Binding-site contacts:
Ligand atom C10 contacts residue TRP120 of chain 1.A at 3.8 Å (hydrophobic).
Ligand atom C4 contacts residue ASN40 of chain 1.A at 4.0 Å.
Ligand atom C1 contacts residue PHE86 of chain 1.A at 3.7 Å (hydrophobic).
Ligand atom C25 contacts residue MET90 of chain 1.A at 3.5 Å (hydrophobic).
Ligand atom C1 contacts residue ASN40 of chain 1.A at 3.9 Å.
Ligand atom O1 contacts residue ASP103 of chain 1.A at 2.5 Å (salt-bridge).
Ligand atom C5 contacts residue VAL20 of chain 1.A at 4.5 Å (hydrophobic).
Ligand atom C3 contacts residue ASN40 of chain 1.A at 3.2 Å.
Ligand atom O1 contacts residue MET116 of chain 1.A at 3.8 Å.
Ligand atom O1 contacts residue TYR16 of chain 1.A at 2.8 Å (h-bond).
Ligand atom C17 contacts residue MET90 of chain 1.A at 4.5 Å (hydrophobic).
Ligand atom O26 contacts residue GLY60 of chain 1.A at 3.9 Å.
Ligand atom O1 contacts residue PHE86 of chain 1.A at 3.6 Å.
Ligand atom C19 contacts residue LEU61 of chain 1.A at 4.2 Å (hydrophobic).
Ligand atom C11 contacts residue TRP120 of chain 1.A at 4.0 Å (hydrophobic).
Ligand atom C6 contacts residue TYR16 of chain 1.A at 3.3 Å (hydrophobic).
Ligand atom C10 contacts residue VAL101 of chain 1.A at 4.4 Å (hydrophobic).
Ligand atom C1 contacts residue TYR16 of chain 1.A at 3.5 Å (hydrophobic).
Ligand atom C24 contacts residue TRP120 of chain 1.A at 4.5 Å (hydrophobic).
Ligand atom C24 contacts residue MET90 of chain 1.A at 4.4 Å (hydrophobic).
Ligand atom C2 contacts residue PHE86 of chain 1.A at 3.7 Å (hydrophobic).
Ligand atom C11 contacts residue LEU99 of chain 1.A at 3.9 Å (hydrophobic).
Ligand atom C6 contacts residue PHE57 of chain 1.A at 4.1 Å (hydrophobic).
Ligand atom C1 contacts residue MET116 of chain 1.A at 4.5 Å (hydrophobic).
Ligand atom O26 contacts residue MET90 of chain 1.A at 3.2 Å.
Ligand atom C5 contacts residue PHE57 of chain 1.A at 4.3 Å (hydrophobic).
Ligand atom C26 contacts residue MET90 of chain 1.A at 3.4 Å (hydrophobic).
Ligand atom C10 contacts residue ASN40 of chain 1.A at 3.3 Å.
Ligand atom C2 contacts residue ASN40 of chain 1.A at 3.1 Å.
Ligand atom C2 contacts residue VAL101 of chain 1.A at 4.4 Å (hydrophobic).
Ligand atom C6 contacts residue VAL20 of chain 1.A at 4.3 Å (hydrophobic).
Ligand atom C1 contacts residue ASP103 of chain 1.A at 3.8 Å.
Ligand atom C2 contacts residue ALA118 of chain 1.A at 4.2 Å (hydrophobic).
Ligand atom C27 contacts residue PHE56 of chain 1.A at 3.8 Å (hydrophobic).
Ligand atom C18 contacts residue GLY60 of chain 1.A at 4.2 Å.
Ligand atom C24 contacts residue LEU99 of chain 1.A at 4.0 Å (hydrophobic).
Ligand atom C11 contacts residue ASN40 of chain 1.A at 4.0 Å.
Ligand atom C2 contacts residue ASP103 of chain 1.A at 3.6 Å.

Sequence of chain 1.A:
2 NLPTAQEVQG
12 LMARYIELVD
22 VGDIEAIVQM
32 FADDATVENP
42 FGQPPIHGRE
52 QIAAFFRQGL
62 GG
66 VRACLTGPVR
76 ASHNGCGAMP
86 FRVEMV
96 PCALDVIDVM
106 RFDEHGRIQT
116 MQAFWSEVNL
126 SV

This protein binds this small molecule.
Small molecule (SMILES): C[C@]12CCc3c(ccc4cc(O)ccc34)[C@@H]1CCC2=O